Sequence of chain 1.E:
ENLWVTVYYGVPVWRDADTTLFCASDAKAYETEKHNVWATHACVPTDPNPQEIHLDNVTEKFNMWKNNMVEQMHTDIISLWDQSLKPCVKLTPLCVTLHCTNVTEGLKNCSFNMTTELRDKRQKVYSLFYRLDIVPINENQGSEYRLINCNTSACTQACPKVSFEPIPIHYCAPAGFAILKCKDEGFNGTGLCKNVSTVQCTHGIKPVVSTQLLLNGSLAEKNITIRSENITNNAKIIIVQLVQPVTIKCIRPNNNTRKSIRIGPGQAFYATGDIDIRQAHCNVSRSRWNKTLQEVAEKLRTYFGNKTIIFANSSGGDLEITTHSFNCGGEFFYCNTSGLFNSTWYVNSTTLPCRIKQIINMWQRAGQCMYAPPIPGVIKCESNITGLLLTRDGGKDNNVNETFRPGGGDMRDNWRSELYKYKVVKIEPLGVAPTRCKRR

Binding-site contacts:
Ligand atom C8 contacts residue THR256 of chain 1.E at 3.9 Å.
Ligand atom C5 contacts residue ASN409 of chain 1.E at 3.7 Å.
Ligand atom O5 contacts residue ASN409 of chain 1.E at 2.3 Å (h-bond).
Ligand atom C2 contacts residue NAG1 of chain 1.CA at 4.1 Å.
Ligand atom C2 contacts residue ASN409 of chain 1.E at 2.5 Å.
Ligand atom C1 contacts residue ASN409 of chain 1.E at 1.4 Å.
Ligand atom C7 contacts residue ASN409 of chain 1.E at 3.8 Å.
Ligand atom C4 contacts residue ASN409 of chain 1.E at 4.2 Å.
Ligand atom C1 contacts residue PRO254 of chain 1.E at 4.3 Å (hydrophobic).
Ligand atom C8 contacts residue GLU407 of chain 1.E at 3.6 Å.
Ligand atom N2 contacts residue ASN409 of chain 1.E at 2.9 Å (h-bond).
Ligand atom N2 contacts residue THR256 of chain 1.E at 4.3 Å.
Ligand atom O5 contacts residue NAG1 of chain 1.CA at 4.5 Å.
Ligand atom C1 contacts residue NAG1 of chain 1.CA at 4.3 Å.
Ligand atom C3 contacts residue ASN409 of chain 1.E at 3.8 Å.
Ligand atom C8 contacts residue ASN409 of chain 1.E at 4.0 Å.
Ligand atom O6 contacts residue LEU228 of chain 1.E at 4.3 Å.

A protein and the small-molecule ligand that binds it are described below.
Small molecule (SMILES): CC(=O)N[C@@H]1[C@@H](O)[C@H](O)[C@@H](CO)O[C@H]1O